Binding-site contacts:
Ligand atom C38 contacts residue GLN174 of chain 1.A at 3.5 Å.
Ligand atom N24 contacts residue CYN1 of chain 1.U at 3.1 Å.
Ligand atom C9 contacts residue CYN1 of chain 1.U at 3.2 Å.
Ligand atom O39 contacts residue GLN174 of chain 1.A at 3.0 Å (h-bond).
Ligand atom N21 contacts residue CYN1 of chain 1.U at 3.1 Å.
Ligand atom C11 contacts residue CYN1 of chain 1.U at 3.3 Å.
Ligand atom C73 contacts residue ASN12 of chain 1.A at 3.3 Å.
Ligand atom C19 contacts residue CYN1 of chain 1.U at 3.5 Å.
Ligand atom O8 contacts residue GOL1 of chain 1.D at 3.1 Å (h-bond).
Ligand atom O63 contacts residue PHE13 of chain 1.A at 3.2 Å (h-bond).
Ligand atom O28 contacts residue ARG88 of chain 1.A at 2.9 Å (salt-bridge).
Ligand atom N62 contacts residue GLY11 of chain 1.A at 2.9 Å (h-bond).
Ligand atom C53 contacts residue TYR290 of chain 1.A at 3.6 Å (hydrophobic).
Ligand atom O34 contacts residue SER86 of chain 1.A at 3.4 Å (h-bond).
Ligand atom N33 contacts residue PHE13 of chain 1.A at 3.3 Å.
Ligand atom O51 contacts residue GOL1 of chain 1.D at 3.5 Å (h-bond).
Ligand atom N29 contacts residue GLU10 of chain 1.A at 2.7 Å (salt-bridge).
Ligand atom N62 contacts residue GLU10 of chain 1.A at 2.9 Å (salt-bridge).
Ligand atom CO contacts residue CYN1 of chain 1.U at 2.0 Å.
Ligand atom N22 contacts residue CYN1 of chain 1.U at 2.6 Å.
Ligand atom C5 contacts residue CYN1 of chain 1.U at 3.5 Å.
Ligand atom C36 contacts residue SER150 of chain 1.A at 3.4 Å.
Ligand atom N40 contacts residue TYR151 of chain 1.A at 3.5 Å.
Ligand atom N40 contacts residue SER150 of chain 1.A at 2.9 Å (h-bond).
Ligand atom C54 contacts residue TYR271 of chain 1.A at 3.4 Å (hydrophobic).
Ligand atom N33 contacts residue TRP104 of chain 1.A at 3.0 Å (h-bond).
Ligand atom N29 contacts residue TYR271 of chain 1.A at 3.3 Å (h-bond).
Ligand atom C60 contacts residue TYR271 of chain 1.A at 3.4 Å (hydrophobic).
Ligand atom C41 contacts residue TYR151 of chain 1.A at 3.4 Å (hydrophobic).
Ligand atom N29 contacts residue GLN48 of chain 1.A at 3.3 Å (h-bond).
Ligand atom C60 contacts residue GLU10 of chain 1.A at 3.4 Å.
Ligand atom N23 contacts residue CYN1 of chain 1.U at 2.5 Å.
Ligand atom C6 contacts residue CYN1 of chain 1.U at 3.2 Å.
Ligand atom O34 contacts residue ASN62 of chain 1.A at 2.9 Å (h-bond).
Ligand atom C35 contacts residue TRP149 of chain 1.A at 3.4 Å (hydrophobic).
Ligand atom O34 contacts residue NA1 of chain 1.Q at 3.3 Å (h-bond).
Ligand atom C4 contacts residue CYN1 of chain 1.U at 3.4 Å.
Ligand atom C10 contacts residue CYN1 of chain 1.U at 3.5 Å.
Ligand atom N40 contacts residue GLN174 of chain 1.A at 3.0 Å (h-bond).
Ligand atom O39 contacts residue TYR194 of chain 1.A at 3.3 Å.

Sequence of chain 1.A:
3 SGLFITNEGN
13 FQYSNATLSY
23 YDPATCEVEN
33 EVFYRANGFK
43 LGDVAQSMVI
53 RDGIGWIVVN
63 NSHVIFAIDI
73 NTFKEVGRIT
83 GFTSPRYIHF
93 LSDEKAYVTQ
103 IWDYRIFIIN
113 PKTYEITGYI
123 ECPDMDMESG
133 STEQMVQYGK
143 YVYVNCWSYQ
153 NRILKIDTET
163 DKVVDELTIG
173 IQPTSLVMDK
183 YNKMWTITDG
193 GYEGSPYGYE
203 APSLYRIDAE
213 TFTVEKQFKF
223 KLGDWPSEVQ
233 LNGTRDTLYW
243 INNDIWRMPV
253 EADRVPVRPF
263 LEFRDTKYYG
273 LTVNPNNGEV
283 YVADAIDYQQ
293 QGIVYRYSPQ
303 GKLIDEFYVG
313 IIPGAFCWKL

A small-molecule ligand and the protein it binds are described below.
Small molecule (SMILES): CC1=C2[N-]3->[Co+2]45<-N6=C1[C@@H](CCC(N)=O)C(C)(C)C6=CC1=N->4C(=C(C)C4=N->5[C@@](C)([C@H]3[C@H](CC(N)=O)[C@@]2(C)CCC(=O)NC[C@@H](C)O)[C@@](C)(CC(N)=O)[C@@H]4CCC(N)=O)[C@@](C)(CC(N)=O)[C@@H]1CCC(N)=O